Sequence of chain 1.B:
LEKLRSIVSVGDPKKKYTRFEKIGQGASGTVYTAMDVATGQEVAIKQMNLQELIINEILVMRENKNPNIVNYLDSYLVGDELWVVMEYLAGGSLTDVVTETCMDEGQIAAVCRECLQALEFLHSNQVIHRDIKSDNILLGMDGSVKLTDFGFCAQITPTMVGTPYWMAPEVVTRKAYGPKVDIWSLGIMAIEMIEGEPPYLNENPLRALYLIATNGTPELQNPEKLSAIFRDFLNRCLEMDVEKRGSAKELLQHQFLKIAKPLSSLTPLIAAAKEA

Binding-site contacts:
Ligand atom C1 contacts residue TYR84 of chain 1.B at 3.9 Å (hydrophobic).
Ligand atom C14 contacts residue MET73 of chain 1.B at 3.7 Å (hydrophobic).
Ligand atom C contacts residue MET98 of chain 1.B at 3.9 Å (hydrophobic).
Ligand atom C12 contacts residue ASN76 of chain 1.B at 3.4 Å.
Ligand atom C18 contacts residue MET73 of chain 1.B at 3.4 Å (hydrophobic).
Ligand atom C17 contacts residue GLU69 of chain 1.B at 3.8 Å.
Ligand atom C16 contacts residue ALA166 of chain 1.B at 3.4 Å (hydrophobic).
Ligand atom F contacts residue ASP161 of chain 1.B at 3.6 Å.
Ligand atom C18 contacts residue GLU69 of chain 1.B at 3.3 Å.
Ligand atom C15 contacts residue VAL139 of chain 1.B at 3.7 Å (hydrophobic).
Ligand atom N2 contacts residue GLU69 of chain 1.B at 3.9 Å.
Ligand atom C11 contacts residue PHE133 of chain 1.B at 3.9 Å (hydrophobic).
Ligand atom C15 contacts residue ALA166 of chain 1.B at 3.8 Å (hydrophobic).
Ligand atom N3 contacts residue GLU69 of chain 1.B at 2.9 Å (salt-bridge).
Ligand atom C19 contacts residue GLU69 of chain 1.B at 3.2 Å.
Ligand atom C1 contacts residue VAL82 of chain 1.B at 3.4 Å (hydrophobic).
Ligand atom C15 contacts residue GLU69 of chain 1.B at 3.5 Å.
Ligand atom C1 contacts residue MET73 of chain 1.B at 3.8 Å (hydrophobic).
Ligand atom F contacts residue LEU159 of chain 1.B at 3.6 Å.
Ligand atom C19 contacts residue MET73 of chain 1.B at 3.4 Å (hydrophobic).
Ligand atom C contacts residue VAL82 of chain 1.B at 3.5 Å (hydrophobic).
Ligand atom C16 contacts residue GLU69 of chain 1.B at 3.5 Å.
Ligand atom C9 contacts residue LEU134 of chain 1.B at 3.9 Å (hydrophobic).
Ligand atom CL contacts residue ASN76 of chain 1.B at 3.9 Å.
Ligand atom C6 contacts residue ASP161 of chain 1.B at 3.9 Å.
Ligand atom C3 contacts residue ILE81 of chain 1.B at 3.9 Å (hydrophobic).
Ligand atom C12 contacts residue PHE133 of chain 1.B at 3.7 Å (hydrophobic).
Ligand atom C12 contacts residue ILE81 of chain 1.B at 3.8 Å (hydrophobic).
Ligand atom C10 contacts residue LEU134 of chain 1.B at 3.6 Å (hydrophobic).
Ligand atom C13 contacts residue MET73 of chain 1.B at 3.8 Å (hydrophobic).
Ligand atom CL contacts residue ASN137 of chain 1.B at 3.6 Å.
Ligand atom F contacts residue HIS141 of chain 1.B at 3.1 Å.
Ligand atom C13 contacts residue ILE81 of chain 1.B at 3.4 Å (hydrophobic).
Ligand atom C contacts residue MET73 of chain 1.B at 3.7 Å (hydrophobic).
Ligand atom CL contacts residue VAL72 of chain 1.B at 3.5 Å.
Ligand atom C4 contacts residue LEU159 of chain 1.B at 3.4 Å (hydrophobic).
Ligand atom CL contacts residue PHE133 of chain 1.B at 3.7 Å.
Ligand atom F contacts residue THR160 of chain 1.B at 3.2 Å.
Ligand atom C3 contacts residue VAL82 of chain 1.B at 3.3 Å (hydrophobic).
Ligand atom C12 contacts residue MET73 of chain 1.B at 3.8 Å (hydrophobic).

A protein and the small-molecule ligand that binds it are described below.
Small molecule (SMILES): CCN1c2ccc(F)cc2N=C(N2CCN(C)CC2)c2cc(Cl)ccc21